Sequence of chain 1.A:
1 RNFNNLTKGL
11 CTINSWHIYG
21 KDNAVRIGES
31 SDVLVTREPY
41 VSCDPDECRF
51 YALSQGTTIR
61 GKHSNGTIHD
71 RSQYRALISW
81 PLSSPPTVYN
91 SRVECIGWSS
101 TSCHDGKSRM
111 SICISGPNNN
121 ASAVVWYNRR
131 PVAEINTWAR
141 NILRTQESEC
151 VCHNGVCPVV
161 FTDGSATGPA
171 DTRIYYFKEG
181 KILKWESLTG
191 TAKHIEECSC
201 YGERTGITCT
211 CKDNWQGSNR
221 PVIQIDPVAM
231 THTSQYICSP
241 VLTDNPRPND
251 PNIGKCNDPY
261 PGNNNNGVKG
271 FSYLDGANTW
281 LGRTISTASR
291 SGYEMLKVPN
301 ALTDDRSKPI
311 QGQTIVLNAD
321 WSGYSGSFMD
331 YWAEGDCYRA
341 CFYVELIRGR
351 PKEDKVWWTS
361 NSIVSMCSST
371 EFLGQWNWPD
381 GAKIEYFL

Binding-site contacts:
Ligand atom C6 contacts residue ASN154 of chain 1.A at 4.0 Å.
Ligand atom N2 contacts residue ASN5 of chain 1.A at 2.8 Å (h-bond).
Ligand atom C8 contacts residue PHE3 of chain 1.A at 3.3 Å (hydrophobic).
Ligand atom C2 contacts residue ASN5 of chain 1.A at 2.5 Å.
Ligand atom C7 contacts residue ASN5 of chain 1.A at 3.6 Å.
Ligand atom C5 contacts residue ASN154 of chain 1.A at 3.4 Å.
Ligand atom C5 contacts residue ASN5 of chain 1.A at 3.7 Å.
Ligand atom O5 contacts residue ASN154 of chain 1.A at 3.9 Å.
Ligand atom C7 contacts residue ASN2 of chain 1.A at 4.0 Å.
Ligand atom O3 contacts residue ASN2 of chain 1.A at 3.6 Å.
Ligand atom C4 contacts residue ASN5 of chain 1.A at 4.3 Å.
Ligand atom C2 contacts residue PHE3 of chain 1.A at 4.0 Å (hydrophobic).
Ligand atom O5 contacts residue ASN5 of chain 1.A at 2.4 Å (h-bond).
Ligand atom C1 contacts residue ASN5 of chain 1.A at 1.4 Å.
Ligand atom C3 contacts residue ASN5 of chain 1.A at 3.8 Å.
Ligand atom C7 contacts residue PHE3 of chain 1.A at 3.6 Å (hydrophobic).
Ligand atom O7 contacts residue ASN5 of chain 1.A at 4.0 Å.
Ligand atom C1 contacts residue ASN154 of chain 1.A at 3.9 Å.
Ligand atom C8 contacts residue ASN2 of chain 1.A at 3.6 Å.
Ligand atom N2 contacts residue ASN2 of chain 1.A at 4.0 Å.
Ligand atom C1 contacts residue PHE3 of chain 1.A at 4.1 Å (hydrophobic).
Ligand atom C4 contacts residue ASN154 of chain 1.A at 4.4 Å.
Ligand atom N2 contacts residue PHE3 of chain 1.A at 3.0 Å (h-bond).

The small molecule below binds the protein below.
Small molecule (SMILES): CC(=O)N[C@@H]1[C@@H](O)[C@H](O)[C@@H](CO)O[C@H]1O